This small molecule binds to this protein.
Small molecule (SMILES): OC[C@H]1O[C@@H](NC(=S)N/N=C/c2cccc(Cl)c2)[C@H](O)[C@@H](O)[C@@H]1O

Sequence of chain 1.A:
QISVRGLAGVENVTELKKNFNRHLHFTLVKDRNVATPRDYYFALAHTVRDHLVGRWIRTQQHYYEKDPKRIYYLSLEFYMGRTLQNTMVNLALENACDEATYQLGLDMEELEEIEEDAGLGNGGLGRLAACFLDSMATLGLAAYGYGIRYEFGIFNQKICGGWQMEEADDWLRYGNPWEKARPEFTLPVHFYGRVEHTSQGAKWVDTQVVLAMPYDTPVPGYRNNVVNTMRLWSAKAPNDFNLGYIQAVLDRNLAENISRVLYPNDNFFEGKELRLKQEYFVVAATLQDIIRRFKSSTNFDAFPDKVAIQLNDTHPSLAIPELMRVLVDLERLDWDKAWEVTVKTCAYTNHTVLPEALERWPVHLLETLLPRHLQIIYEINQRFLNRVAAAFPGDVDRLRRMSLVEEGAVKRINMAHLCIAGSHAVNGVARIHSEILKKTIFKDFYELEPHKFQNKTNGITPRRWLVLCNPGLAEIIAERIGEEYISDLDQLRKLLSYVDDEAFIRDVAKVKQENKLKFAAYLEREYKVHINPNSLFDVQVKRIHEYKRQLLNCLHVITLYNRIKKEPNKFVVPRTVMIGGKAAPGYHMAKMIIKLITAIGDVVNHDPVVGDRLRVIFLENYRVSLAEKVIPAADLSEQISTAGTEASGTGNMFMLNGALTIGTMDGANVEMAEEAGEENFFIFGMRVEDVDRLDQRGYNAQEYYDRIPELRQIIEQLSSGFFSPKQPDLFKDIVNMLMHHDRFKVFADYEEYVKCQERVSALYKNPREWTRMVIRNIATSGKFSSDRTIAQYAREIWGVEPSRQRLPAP

Binding-site contacts:
Ligand atom CL1 contacts residue PHE286 of chain 1.A at 3.6 Å.
Ligand atom C11 contacts residue HIS341 of chain 1.A at 3.5 Å.
Ligand atom C14 contacts residue ASN282 of chain 1.A at 3.5 Å.
Ligand atom C9 contacts residue ASN284 of chain 1.A at 3.4 Å.
Ligand atom S1 contacts residue LEU136 of chain 1.A at 3.5 Å (h-bond).
Ligand atom O2 contacts residue GLU672 of chain 1.A at 3.2 Å (salt-bridge).
Ligand atom O4 contacts residue ASN484 of chain 1.A at 3.5 Å (h-bond).
Ligand atom O4 contacts residue SER674 of chain 1.A at 3.6 Å.
Ligand atom C7 contacts residue LEU136 of chain 1.A at 3.7 Å (hydrophobic).
Ligand atom C8 contacts residue ASN284 of chain 1.A at 3.5 Å.
Ligand atom C7 contacts residue ASN284 of chain 1.A at 3.5 Å.
Ligand atom O3 contacts residue GLU672 of chain 1.A at 2.8 Å (salt-bridge).
Ligand atom C6 contacts residue HIS377 of chain 1.A at 3.5 Å.
Ligand atom C12 contacts residue ASN282 of chain 1.A at 3.5 Å.
Ligand atom N2 contacts residue ASN284 of chain 1.A at 3.7 Å.
Ligand atom C3 contacts residue GLY675 of chain 1.A at 3.8 Å.
Ligand atom C6 contacts residue ASN484 of chain 1.A at 3.2 Å.
Ligand atom O6 contacts residue HIS377 of chain 1.A at 2.7 Å (h-bond).
Ligand atom C2 contacts residue HIS377 of chain 1.A at 3.4 Å.
Ligand atom O2 contacts residue TYR573 of chain 1.A at 3.2 Å (h-bond).
Ligand atom C13 contacts residue ASN282 of chain 1.A at 2.9 Å.
Ligand atom O6 contacts residue ASN484 of chain 1.A at 2.8 Å (h-bond).
Ligand atom CL1 contacts residue ALA383 of chain 1.A at 3.2 Å.
Ligand atom CL1 contacts residue PHE285 of chain 1.A at 3.5 Å.
Ligand atom O5 contacts residue HIS377 of chain 1.A at 3.8 Å.
Ligand atom O2 contacts residue ASN284 of chain 1.A at 3.4 Å (h-bond).
Ligand atom N3 contacts residue ASN284 of chain 1.A at 3.5 Å (h-bond).
Ligand atom C3 contacts residue GLU672 of chain 1.A at 3.4 Å.
Ligand atom O3 contacts residue ALA673 of chain 1.A at 3.2 Å (h-bond).
Ligand atom C14 contacts residue HIS341 of chain 1.A at 3.7 Å.
Ligand atom C9 contacts residue HIS341 of chain 1.A at 3.7 Å.
Ligand atom O4 contacts residue GLY675 of chain 1.A at 2.8 Å (h-bond).
Ligand atom C4 contacts residue GLY675 of chain 1.A at 3.7 Å.
Ligand atom O3 contacts residue SER674 of chain 1.A at 3.0 Å (h-bond).
Ligand atom C6 contacts residue GLY135 of chain 1.A at 3.7 Å.
Ligand atom O5 contacts residue LEU136 of chain 1.A at 3.7 Å.
Ligand atom O3 contacts residue GLY675 of chain 1.A at 3.1 Å (h-bond).
Ligand atom N1 contacts residue HIS377 of chain 1.A at 3.6 Å.
Ligand atom C5 contacts residue GLY135 of chain 1.A at 3.8 Å.
Ligand atom C10 contacts residue HIS341 of chain 1.A at 3.5 Å.